Sequence of chain 2.A:
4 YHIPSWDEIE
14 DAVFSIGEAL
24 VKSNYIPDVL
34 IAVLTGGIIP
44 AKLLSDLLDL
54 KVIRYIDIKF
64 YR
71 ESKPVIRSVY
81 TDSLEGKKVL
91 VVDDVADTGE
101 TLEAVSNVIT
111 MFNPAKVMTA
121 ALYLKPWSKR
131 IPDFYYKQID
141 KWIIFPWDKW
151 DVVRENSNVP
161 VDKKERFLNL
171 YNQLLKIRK

A protein and the small-molecule ligand that binds it are described below.
Small molecule (SMILES): O=P(O)(O)OC[C@H]1O[C@H](O[P](=O)(O)OP(=O)(O)O)[C@H](O)[C@@H]1O

Binding-site contacts:
Ligand atom P contacts residue ARG65 of chain 2.A at 3.6 Å.
Ligand atom P contacts residue THR98 of chain 2.A at 3.5 Å.
Ligand atom P contacts residue ASP97 of chain 2.A at 3.7 Å.
Ligand atom O2B contacts residue THR38 of chain 2.A at 2.8 Å (h-bond).
Ligand atom O2P contacts residue GLY99 of chain 2.A at 3.7 Å.
Ligand atom C4 contacts residue THR101 of chain 2.A at 3.5 Å.
Ligand atom O1P contacts residue THR98 of chain 2.A at 3.2 Å (h-bond).
Ligand atom O3A contacts residue MG1 of chain 2.D at 3.3 Å.
Ligand atom O1B contacts residue THR38 of chain 2.A at 3.2 Å (h-bond).
Ligand atom O1P contacts residue ASP97 of chain 2.A at 2.9 Å (salt-bridge).
Ligand atom O3 contacts residue ASP93 of chain 2.A at 2.6 Å (salt-bridge).
Ligand atom O4 contacts residue ARG65 of chain 2.A at 2.9 Å (salt-bridge).
Ligand atom O3P contacts residue THR101 of chain 2.A at 2.7 Å (h-bond).
Ligand atom O2 contacts residue MG1 of chain 2.D at 2.1 Å.
Ligand atom O3A contacts residue LYS62 of chain 2.A at 3.3 Å.
Ligand atom O1B contacts residue MG1 of chain 2.D at 2.0 Å.
Ligand atom P contacts residue GLY99 of chain 2.A at 3.6 Å.
Ligand atom O2P contacts residue THR98 of chain 2.A at 2.8 Å (h-bond).
Ligand atom C3 contacts residue ASP93 of chain 2.A at 3.3 Å.
Ligand atom PB contacts residue MG1 of chain 2.D at 3.2 Å.
Ligand atom O2P contacts residue ASP97 of chain 2.A at 3.3 Å.
Ligand atom C1 contacts residue MG1 of chain 2.D at 3.0 Å.
Ligand atom PA contacts residue MG1 of chain 2.D at 3.3 Å.
Ligand atom O3 contacts residue MG1 of chain 2.D at 2.1 Å.
Ligand atom C5 contacts residue VAL95 of chain 2.A at 3.4 Å (hydrophobic).
Ligand atom O2 contacts residue ASP94 of chain 2.A at 2.8 Å (salt-bridge).
Ligand atom C3 contacts residue VAL95 of chain 2.A at 3.6 Å (hydrophobic).
Ligand atom O1 contacts residue MG1 of chain 2.D at 2.2 Å.
Ligand atom O2A contacts residue PHE63 of chain 2.A at 2.8 Å (h-bond).
Ligand atom O5 contacts residue ARG65 of chain 2.A at 3.0 Å (salt-bridge).
Ligand atom O1B contacts residue GLY39 of chain 2.A at 3.0 Å (h-bond).
Ligand atom O5 contacts residue ASP97 of chain 2.A at 3.5 Å.
Ligand atom C2 contacts residue ASP94 of chain 2.A at 3.4 Å.
Ligand atom O3 contacts residue THR101 of chain 2.A at 3.6 Å.
Ligand atom O1P contacts residue GLY99 of chain 2.A at 2.6 Å (h-bond).
Ligand atom C3 contacts residue MG1 of chain 2.D at 2.9 Å.
Ligand atom O2A contacts residue LYS62 of chain 2.A at 3.6 Å.
Ligand atom C2 contacts residue MG1 of chain 2.D at 2.8 Å.
Ligand atom O3P contacts residue PHE63 of chain 2.A at 3.2 Å.
Ligand atom O2P contacts residue ARG65 of chain 2.A at 2.5 Å (salt-bridge).